Binding-site contacts:
Ligand atom C7 contacts residue HIS76 of chain 1.F at 3.7 Å.
Ligand atom C6 contacts residue ASN136 of chain 1.F at 3.8 Å.
Ligand atom O2 contacts residue GLY104 of chain 1.F at 3.5 Å.
Ligand atom C24 contacts residue LEU21 of chain 1.F at 3.7 Å (hydrophobic).
Ligand atom N7 contacts residue GLN61 of chain 1.F at 3.1 Å (h-bond).
Ligand atom C4 contacts residue ASP62 of chain 1.F at 3.4 Å.
Ligand atom N2 contacts residue LYS20 of chain 1.F at 3.8 Å.
Ligand atom C7 contacts residue GLN61 of chain 1.F at 3.5 Å.
Ligand atom C12 contacts residue GLN61 of chain 1.F at 3.2 Å.
Ligand atom O1 contacts residue GLN61 of chain 1.F at 3.5 Å.
Ligand atom C17 contacts residue ALA103 of chain 1.F at 3.7 Å (hydrophobic).
Ligand atom C12 contacts residue ASN136 of chain 1.F at 3.8 Å.
Ligand atom N1 contacts residue GLN61 of chain 1.F at 3.5 Å (h-bond).
Ligand atom C6 contacts residue TYR80 of chain 1.F at 3.3 Å (hydrophobic).
Ligand atom O2 contacts residue PHE128 of chain 1.F at 3.3 Å.
Ligand atom N6 contacts residue ALA59 of chain 1.F at 3.4 Å.
Ligand atom O2 contacts residue ALA105 of chain 1.F at 2.6 Å (h-bond).
Ligand atom C22 contacts residue ALA59 of chain 1.F at 3.5 Å (hydrophobic).
Ligand atom O2 contacts residue GLN61 of chain 1.F at 3.5 Å (h-bond).
Ligand atom N3 contacts residue ALA59 of chain 1.F at 3.0 Å (h-bond).
Ligand atom C13 contacts residue PHE128 of chain 1.F at 3.4 Å (hydrophobic).
Ligand atom C6 contacts residue GLN61 of chain 1.F at 3.4 Å.
Ligand atom O5 contacts residue PHE243 of chain 1.D at 3.6 Å.
Ligand atom C25 contacts residue LEU21 of chain 1.F at 3.8 Å (hydrophobic).
Ligand atom C10 contacts residue LEU133 of chain 1.F at 3.1 Å (hydrophobic).
Ligand atom C4 contacts residue LEU63 of chain 1.F at 3.5 Å (hydrophobic).
Ligand atom C13 contacts residue GLN61 of chain 1.F at 3.3 Å.
Ligand atom N1 contacts residue ASP62 of chain 1.F at 3.5 Å.
Ligand atom C16 contacts residue ALA59 of chain 1.F at 3.6 Å (hydrophobic).
Ligand atom C22 contacts residue ALA103 of chain 1.F at 3.7 Å (hydrophobic).
Ligand atom C17 contacts residue ALA59 of chain 1.F at 3.2 Å (hydrophobic).
Ligand atom O13 contacts residue LEU21 of chain 1.F at 3.3 Å.
Ligand atom N1 contacts residue LEU63 of chain 1.F at 3.0 Å (h-bond).
Ligand atom N7 contacts residue ALA59 of chain 1.F at 3.2 Å (h-bond).
Ligand atom C12 contacts residue TYR80 of chain 1.F at 3.6 Å (hydrophobic).
Ligand atom C3 contacts residue GLN61 of chain 1.F at 3.7 Å.
Ligand atom C15 contacts residue GLN61 of chain 1.F at 3.6 Å.
Ligand atom O1 contacts residue LEU133 of chain 1.F at 3.6 Å.
Ligand atom C7 contacts residue TYR80 of chain 1.F at 3.7 Å (hydrophobic).
Ligand atom C11 contacts residue GLN61 of chain 1.F at 3.3 Å.

Sequence of chain 1.D:
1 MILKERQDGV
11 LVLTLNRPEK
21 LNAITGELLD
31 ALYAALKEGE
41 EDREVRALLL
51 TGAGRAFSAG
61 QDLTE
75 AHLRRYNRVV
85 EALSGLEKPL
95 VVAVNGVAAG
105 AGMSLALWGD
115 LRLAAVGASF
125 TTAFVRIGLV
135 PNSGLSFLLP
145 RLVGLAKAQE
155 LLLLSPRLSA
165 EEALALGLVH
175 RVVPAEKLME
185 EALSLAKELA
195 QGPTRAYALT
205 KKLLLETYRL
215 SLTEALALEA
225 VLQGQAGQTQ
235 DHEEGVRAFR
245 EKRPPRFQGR

A protein and the small-molecule ligand that binds it are described below.
Small molecule (SMILES): CC(C)(COP(=O)(O)OP(=O)(O)OC[C@H]1O[C@@H](n2cnc3c(N)ncnc32)[C@H](O)[C@@H]1OP(=O)(O)O)[C@@H](O)C(=O)NCCC(=O)NCCSC(=O)CC1=CCC=CCO1

Sequence of chain 1.F:
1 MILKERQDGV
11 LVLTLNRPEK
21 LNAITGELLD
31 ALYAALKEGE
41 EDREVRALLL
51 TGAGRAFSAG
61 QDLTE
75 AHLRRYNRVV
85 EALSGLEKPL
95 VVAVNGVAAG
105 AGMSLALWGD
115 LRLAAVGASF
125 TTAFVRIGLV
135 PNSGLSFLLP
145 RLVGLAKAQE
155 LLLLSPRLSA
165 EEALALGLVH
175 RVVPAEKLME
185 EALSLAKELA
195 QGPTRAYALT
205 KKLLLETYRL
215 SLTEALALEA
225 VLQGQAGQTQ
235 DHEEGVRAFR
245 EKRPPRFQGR